A protein and the small-molecule ligand that binds it are described below.
Small molecule (SMILES): C[C@@H](C(=O)SCCNC(=O)CCNC(=O)[C@H](O)C(C)(C)COP(=O)(O)OP(=O)(O)OC[C@H]1O[C@@H](n2cnc3c(N)ncnc32)[C@H](O)[C@@H]1OP(=O)(O)O)S(=O)(=O)O

Sequence of chain 1.A:
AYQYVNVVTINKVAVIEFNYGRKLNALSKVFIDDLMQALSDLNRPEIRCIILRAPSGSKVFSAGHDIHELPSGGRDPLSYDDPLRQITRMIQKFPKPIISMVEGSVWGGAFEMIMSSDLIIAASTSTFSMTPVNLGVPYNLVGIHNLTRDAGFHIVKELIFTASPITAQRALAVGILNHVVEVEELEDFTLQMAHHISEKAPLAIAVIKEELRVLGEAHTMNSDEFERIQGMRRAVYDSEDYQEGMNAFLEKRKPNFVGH

Binding-site contacts:
Ligand atom CP7 contacts residue YXR1 of chain 1.H at 0.0 Å.
Ligand atom P2 contacts residue YXR1 of chain 1.H at 0.0 Å.
Ligand atom CP1 contacts residue YXR1 of chain 1.H at 0.0 Å.
Ligand atom O2' contacts residue YXR1 of chain 1.H at 0.0 Å (h-bond).
Ligand atom N9 contacts residue YXR1 of chain 1.H at 0.0 Å (h-bond).
Ligand atom CP8 contacts residue YXR1 of chain 1.H at 0.0 Å.
Ligand atom O4' contacts residue YXR1 of chain 1.H at 0.0 Å (h-bond).
Ligand atom N3 contacts residue YXR1 of chain 1.H at 0.0 Å (h-bond).
Ligand atom CP6 contacts residue YXR1 of chain 1.H at 0.0 Å.
Ligand atom C1' contacts residue YXR1 of chain 1.H at 0.0 Å.
Ligand atom C3' contacts residue YXR1 of chain 1.H at 0.0 Å.
Ligand atom O6 contacts residue YXR1 of chain 1.H at 0.0 Å (h-bond).
Ligand atom CP9 contacts residue YXR1 of chain 1.H at 0.0 Å.
Ligand atom OP1 contacts residue YXR1 of chain 1.H at 0.0 Å (h-bond).
Ligand atom CP5 contacts residue YXR1 of chain 1.H at 0.0 Å.
Ligand atom N1 contacts residue YXR1 of chain 1.H at 0.0 Å (h-bond).
Ligand atom CP4 contacts residue YXR1 of chain 1.H at 0.0 Å.
Ligand atom S contacts residue YXR1 of chain 1.H at 0.0 Å (h-bond).
Ligand atom C5 contacts residue YXR1 of chain 1.H at 0.0 Å.
Ligand atom NP2 contacts residue YXR1 of chain 1.H at 0.0 Å (h-bond).
Ligand atom P3 contacts residue YXR1 of chain 1.H at 0.0 Å.
Ligand atom CPA contacts residue YXR1 of chain 1.H at 0.0 Å.
Ligand atom C8 contacts residue YXR1 of chain 1.H at 0.0 Å.
Ligand atom C6 contacts residue YXR1 of chain 1.H at 0.0 Å.
Ligand atom CP3 contacts residue YXR1 of chain 1.H at 0.0 Å.
Ligand atom C2 contacts residue YXR1 of chain 1.H at 0.0 Å.
Ligand atom N7 contacts residue YXR1 of chain 1.H at 0.0 Å (h-bond).
Ligand atom O7 contacts residue YXR1 of chain 1.H at 0.0 Å (h-bond).
Ligand atom NP1 contacts residue YXR1 of chain 1.H at 0.0 Å (h-bond).
Ligand atom C4' contacts residue YXR1 of chain 1.H at 0.0 Å.
Ligand atom C4 contacts residue YXR1 of chain 1.H at 0.0 Å.
Ligand atom O21 contacts residue YXR1 of chain 1.H at 0.0 Å (h-bond).
Ligand atom OP3 contacts residue YXR1 of chain 1.H at 0.0 Å (h-bond).
Ligand atom CPB contacts residue YXR1 of chain 1.H at 0.0 Å.
Ligand atom O3' contacts residue YXR1 of chain 1.H at 0.0 Å (h-bond).
Ligand atom C2' contacts residue YXR1 of chain 1.H at 0.0 Å.
Ligand atom O22 contacts residue YXR1 of chain 1.H at 0.0 Å (h-bond).
Ligand atom N6 contacts residue YXR1 of chain 1.H at 0.0 Å (h-bond).
Ligand atom OP2 contacts residue YXR1 of chain 1.H at 0.0 Å (h-bond).
Ligand atom CP2 contacts residue YXR1 of chain 1.H at 0.0 Å.